Sequence of chain 2.B:
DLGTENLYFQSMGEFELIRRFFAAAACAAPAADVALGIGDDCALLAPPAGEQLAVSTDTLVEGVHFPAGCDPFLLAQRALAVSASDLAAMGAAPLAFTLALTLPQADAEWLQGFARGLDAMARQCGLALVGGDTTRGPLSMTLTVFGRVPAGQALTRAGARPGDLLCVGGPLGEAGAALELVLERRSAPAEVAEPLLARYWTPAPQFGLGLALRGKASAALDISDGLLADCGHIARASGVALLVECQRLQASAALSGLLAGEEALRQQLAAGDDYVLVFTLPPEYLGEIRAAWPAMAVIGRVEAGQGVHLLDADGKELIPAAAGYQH

A small-molecule ligand and the protein it binds are described below.
Small molecule (SMILES): Nc1ncnc2c1ncn2[C@@H]1O[C@H](CO[P](=O)(O)O[P](=O)(O)NP(=O)(O)O)[C@@H](O)[C@H]1O

Binding-site contacts:
Ligand atom O3G contacts residue ASP69 of chain 2.B at 3.4 Å (salt-bridge).
Ligand atom N3B contacts residue MG1 of chain 2.K at 4.5 Å.
Ligand atom O3G contacts residue MG1 of chain 2.K at 3.8 Å.
Ligand atom PG contacts residue SER235 of chain 2.B at 4.0 Å.
Ligand atom O2B contacts residue HIS244 of chain 2.B at 4.5 Å.
Ligand atom O2A contacts residue MG1 of chain 2.L at 2.3 Å.
Ligand atom O1B contacts residue ASP236 of chain 2.B at 4.3 Å.
Ligand atom O1A contacts residue MG1 of chain 2.L at 4.1 Å.
Ligand atom PB contacts residue MG1 of chain 2.L at 3.3 Å.
Ligand atom PG contacts residue MG1 of chain 2.K at 3.2 Å.
Ligand atom O2B contacts residue SER235 of chain 2.B at 4.0 Å.
Ligand atom N3B contacts residue MG1 of chain 2.L at 3.9 Å.
Ligand atom PG contacts residue MG1 of chain 2.L at 3.5 Å.
Ligand atom N3B contacts residue SER235 of chain 2.B at 3.0 Å (h-bond).
Ligand atom O1B contacts residue MG1 of chain 2.L at 2.1 Å.
Ligand atom O3A contacts residue MG1 of chain 2.L at 3.7 Å.
Ligand atom PG contacts residue ASP69 of chain 2.B at 3.5 Å.
Ligand atom PB contacts residue SER235 of chain 2.B at 4.2 Å.
Ligand atom N3B contacts residue ASP236 of chain 2.B at 4.2 Å.
Ligand atom O3G contacts residue SER235 of chain 2.B at 3.9 Å.
Ligand atom O1G contacts residue ASP69 of chain 2.B at 3.4 Å (salt-bridge).
Ligand atom PA contacts residue MG1 of chain 2.L at 3.5 Å.
Ligand atom O2G contacts residue ASP69 of chain 2.B at 3.2 Å (salt-bridge).
Ligand atom O3G contacts residue MG1 of chain 2.L at 4.0 Å.
Ligand atom O2G contacts residue SER235 of chain 2.B at 4.4 Å.
Ligand atom O1G contacts residue MG1 of chain 2.K at 3.5 Å.
Ligand atom O2G contacts residue MG1 of chain 2.J at 3.9 Å.
Ligand atom O1G contacts residue MG1 of chain 2.L at 2.3 Å.
Ligand atom O2B contacts residue ASP236 of chain 2.B at 3.8 Å.
Ligand atom O2G contacts residue ASP97 of chain 2.B at 3.1 Å (salt-bridge).
Ligand atom O2G contacts residue MG1 of chain 2.K at 1.9 Å.
Ligand atom PB contacts residue ASP236 of chain 2.B at 4.3 Å.